The small molecule below binds the protein below.
Small molecule (SMILES): Nc1nc2c(ncn2[C@@H]2O[C@H](CO[P](=O)(O)OP(=O)(O)O)[C@@H](O[P](=O)(O)OP(=O)(O)O)[C@H]2O)c(=O)[nH]1

Sequence of chain 1.B:
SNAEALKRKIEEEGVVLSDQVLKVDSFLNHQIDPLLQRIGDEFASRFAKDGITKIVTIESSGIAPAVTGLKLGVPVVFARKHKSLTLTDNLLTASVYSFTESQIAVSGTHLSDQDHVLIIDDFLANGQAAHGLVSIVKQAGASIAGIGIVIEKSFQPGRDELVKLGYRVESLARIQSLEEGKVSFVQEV

Binding-site contacts:
Ligand atom N2 contacts residue LEU23 of chain 1.B at 3.0 Å (h-bond).
Ligand atom O1D contacts residue SER63 of chain 1.B at 2.6 Å (h-bond).
Ligand atom O1D contacts residue ARG83 of chain 1.A at 3.1 Å (salt-bridge).
Ligand atom PC contacts residue NA1 of chain 1.I at 3.6 Å.
Ligand atom O1C contacts residue LYS84 of chain 1.B at 3.0 Å (salt-bridge).
Ligand atom C6 contacts residue PHE129 of chain 1.B at 3.6 Å (hydrophobic).
Ligand atom PC contacts residue LYS84 of chain 1.B at 3.7 Å.
Ligand atom O2D contacts residue LYS84 of chain 1.B at 3.4 Å (salt-bridge).
Ligand atom O6 contacts residue VAL22 of chain 1.B at 3.5 Å.
Ligand atom N1 contacts residue PHE129 of chain 1.B at 3.5 Å.
Ligand atom O2C contacts residue NA1 of chain 1.H at 2.4 Å (h-bond).
Ligand atom O3D contacts residue LYS84 of chain 1.B at 3.6 Å.
Ligand atom N3 contacts residue LEU88 of chain 1.A at 3.4 Å.
Ligand atom O2' contacts residue NA1 of chain 1.H at 2.5 Å (h-bond).
Ligand atom O6 contacts residue LEU23 of chain 1.B at 3.0 Å (h-bond).
Ligand atom O2C contacts residue ASP128 of chain 1.B at 3.4 Å (salt-bridge).
Ligand atom C2 contacts residue PHE129 of chain 1.B at 3.6 Å (hydrophobic).
Ligand atom N7 contacts residue LYS159 of chain 1.B at 2.8 Å (salt-bridge).
Ligand atom N1 contacts residue LEU23 of chain 1.B at 2.6 Å (h-bond).
Ligand atom O2D contacts residue SER62 of chain 1.B at 2.7 Å (h-bond).
Ligand atom C2 contacts residue LEU23 of chain 1.B at 3.3 Å (hydrophobic).
Ligand atom O2' contacts residue PHE129 of chain 1.B at 3.4 Å.
Ligand atom PC contacts residue NA1 of chain 1.H at 3.1 Å.
Ligand atom O3D contacts residue ARG83 of chain 1.A at 2.5 Å (salt-bridge).
Ligand atom N2 contacts residue ASN30 of chain 1.B at 3.4 Å (h-bond).
Ligand atom C4 contacts residue LEU88 of chain 1.A at 3.5 Å (hydrophobic).
Ligand atom PD contacts residue LYS84 of chain 1.B at 3.6 Å.
Ligand atom O6 contacts residue LYS159 of chain 1.B at 3.0 Å (salt-bridge).
Ligand atom O6 contacts residue GLN21 of chain 1.B at 3.3 Å (h-bond).
Ligand atom O2D contacts residue GLU61 of chain 1.B at 3.4 Å (salt-bridge).
Ligand atom O3' contacts residue NA1 of chain 1.H at 3.0 Å (h-bond).
Ligand atom C6 contacts residue LYS159 of chain 1.B at 3.7 Å.
Ligand atom O3C contacts residue LYS84 of chain 1.B at 3.2 Å (salt-bridge).
Ligand atom O3C contacts residue NA1 of chain 1.H at 3.7 Å.
Ligand atom C2' contacts residue NA1 of chain 1.H at 3.6 Å.
Ligand atom O1D contacts residue NA1 of chain 1.H at 3.3 Å (h-bond).
Ligand atom O2C contacts residue NA1 of chain 1.I at 2.2 Å (h-bond).
Ligand atom O2D contacts residue SER63 of chain 1.B at 2.9 Å (h-bond).
Ligand atom C5 contacts residue LYS159 of chain 1.B at 3.5 Å.
Ligand atom PD contacts residue ARG83 of chain 1.A at 3.6 Å.

Sequence of chain 1.A:
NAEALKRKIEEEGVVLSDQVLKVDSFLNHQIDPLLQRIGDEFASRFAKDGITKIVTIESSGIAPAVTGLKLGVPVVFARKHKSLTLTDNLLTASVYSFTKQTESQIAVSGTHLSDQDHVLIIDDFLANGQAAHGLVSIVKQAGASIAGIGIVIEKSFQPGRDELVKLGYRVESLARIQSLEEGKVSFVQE